A protein and the small-molecule ligand that binds it are described below.
Small molecule (SMILES): CC(C)CCC[C@@H](C)[C@H]1CC[C@H]2[C@@H]3CC=C4C[C@@H](O)CC[C@]4(C)[C@H]3CC[C@]12C

Binding-site contacts:
Ligand atom C8 contacts residue ALA869 of chain 1.A at 4.5 Å (hydrophobic).
Ligand atom C5 contacts residue SER992 of chain 1.A at 4.1 Å.
Ligand atom C4 contacts residue VAL873 of chain 1.A at 4.5 Å (hydrophobic).
Ligand atom C18 contacts residue CLR1 of chain 1.F at 3.6 Å.
Ligand atom C4 contacts residue SER992 of chain 1.A at 3.2 Å.
Ligand atom O1 contacts residue SER992 of chain 1.A at 4.4 Å.
Ligand atom C6 contacts residue ALA869 of chain 1.A at 4.2 Å (hydrophobic).
Ligand atom C16 contacts residue LEU843 of chain 1.A at 4.0 Å (hydrophobic).
Ligand atom C14 contacts residue ALA869 of chain 1.A at 4.2 Å (hydrophobic).
Ligand atom C15 contacts residue ALA869 of chain 1.A at 3.9 Å (hydrophobic).
Ligand atom C15 contacts residue LEU843 of chain 1.A at 4.2 Å (hydrophobic).
Ligand atom C24 contacts residue LEU862 of chain 1.A at 3.2 Å (hydrophobic).
Ligand atom C27 contacts residue CLR1 of chain 1.F at 4.4 Å.
Ligand atom C26 contacts residue LEU862 of chain 1.A at 3.9 Å (hydrophobic).
Ligand atom C15 contacts residue VAL988 of chain 1.A at 4.3 Å (hydrophobic).
Ligand atom C8 contacts residue CLR1 of chain 1.F at 3.9 Å.
Ligand atom C7 contacts residue ALA869 of chain 1.A at 3.3 Å (hydrophobic).
Ligand atom C3 contacts residue SER992 of chain 1.A at 4.4 Å.
Ligand atom C3 contacts residue ILE870 of chain 1.A at 4.4 Å (hydrophobic).
Ligand atom C16 contacts residue VAL865 of chain 1.A at 4.3 Å (hydrophobic).
Ligand atom C25 contacts residue LEU862 of chain 1.A at 3.7 Å (hydrophobic).
Ligand atom C4 contacts residue CLR1 of chain 1.F at 4.3 Å.
Ligand atom C19 contacts residue CLR1 of chain 1.F at 3.5 Å.
Ligand atom C22 contacts residue VAL865 of chain 1.A at 3.8 Å (hydrophobic).
Ligand atom C6 contacts residue VAL873 of chain 1.A at 4.4 Å (hydrophobic).
Ligand atom C23 contacts residue ILE847 of chain 1.A at 4.5 Å (hydrophobic).
Ligand atom C6 contacts residue SER992 of chain 1.A at 4.0 Å.
Ligand atom C10 contacts residue CLR1 of chain 1.F at 4.5 Å.
Ligand atom C7 contacts residue VAL988 of chain 1.A at 4.4 Å (hydrophobic).
Ligand atom C23 contacts residue LEU862 of chain 1.A at 4.2 Å (hydrophobic).

Sequence of chain 1.A:
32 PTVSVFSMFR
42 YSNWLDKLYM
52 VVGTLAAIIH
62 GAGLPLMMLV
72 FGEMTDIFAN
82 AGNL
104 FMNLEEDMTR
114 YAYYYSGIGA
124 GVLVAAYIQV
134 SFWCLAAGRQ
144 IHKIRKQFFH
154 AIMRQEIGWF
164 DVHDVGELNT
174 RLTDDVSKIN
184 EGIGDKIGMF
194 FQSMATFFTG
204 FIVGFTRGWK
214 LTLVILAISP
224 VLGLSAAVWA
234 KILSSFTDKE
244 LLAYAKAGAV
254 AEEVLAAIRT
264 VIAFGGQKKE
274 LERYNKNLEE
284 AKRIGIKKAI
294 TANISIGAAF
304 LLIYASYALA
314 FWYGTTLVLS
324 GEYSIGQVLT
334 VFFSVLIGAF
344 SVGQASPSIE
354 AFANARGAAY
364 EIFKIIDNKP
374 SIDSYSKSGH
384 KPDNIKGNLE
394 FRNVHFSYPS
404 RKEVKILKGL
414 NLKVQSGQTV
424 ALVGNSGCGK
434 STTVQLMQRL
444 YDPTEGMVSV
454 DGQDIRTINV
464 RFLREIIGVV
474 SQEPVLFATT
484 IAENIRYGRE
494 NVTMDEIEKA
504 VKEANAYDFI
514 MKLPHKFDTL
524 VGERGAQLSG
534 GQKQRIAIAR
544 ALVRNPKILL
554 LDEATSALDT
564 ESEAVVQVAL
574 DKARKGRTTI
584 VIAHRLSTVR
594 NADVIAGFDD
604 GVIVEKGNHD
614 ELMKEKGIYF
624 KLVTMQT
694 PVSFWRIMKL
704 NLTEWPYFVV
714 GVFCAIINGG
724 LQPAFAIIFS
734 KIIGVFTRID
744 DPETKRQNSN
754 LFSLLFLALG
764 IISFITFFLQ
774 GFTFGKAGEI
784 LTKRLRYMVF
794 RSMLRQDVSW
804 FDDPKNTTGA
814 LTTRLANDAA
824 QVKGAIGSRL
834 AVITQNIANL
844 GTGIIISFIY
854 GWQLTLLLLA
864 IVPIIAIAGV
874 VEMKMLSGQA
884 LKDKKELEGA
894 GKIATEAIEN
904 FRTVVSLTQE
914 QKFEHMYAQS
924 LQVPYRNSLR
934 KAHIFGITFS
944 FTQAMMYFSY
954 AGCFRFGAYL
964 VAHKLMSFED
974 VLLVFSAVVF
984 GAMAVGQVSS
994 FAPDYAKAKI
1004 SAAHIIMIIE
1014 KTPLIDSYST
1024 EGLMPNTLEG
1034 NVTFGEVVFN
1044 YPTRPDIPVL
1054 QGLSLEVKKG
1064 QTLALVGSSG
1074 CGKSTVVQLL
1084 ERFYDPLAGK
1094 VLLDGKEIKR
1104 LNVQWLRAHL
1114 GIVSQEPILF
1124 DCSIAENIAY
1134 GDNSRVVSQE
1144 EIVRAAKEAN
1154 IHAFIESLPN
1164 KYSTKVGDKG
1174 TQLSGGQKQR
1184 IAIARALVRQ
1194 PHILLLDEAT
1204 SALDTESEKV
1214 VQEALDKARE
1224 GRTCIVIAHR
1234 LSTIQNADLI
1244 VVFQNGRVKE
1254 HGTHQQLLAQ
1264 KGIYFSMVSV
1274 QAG